Binding-site contacts:
Ligand atom O5 contacts residue PRO261 of chain 1.C at 3.3 Å.
Ligand atom C6 contacts residue PRO261 of chain 1.C at 4.0 Å (hydrophobic).
Ligand atom O6 contacts residue PRO261 of chain 1.C at 3.6 Å.
Ligand atom C1 contacts residue PRO261 of chain 1.C at 4.1 Å (hydrophobic).
Ligand atom O7 contacts residue ASN232 of chain 1.C at 3.8 Å.
Ligand atom C4 contacts residue ASN416 of chain 1.C at 4.2 Å.
Ligand atom C1 contacts residue ASN416 of chain 1.C at 1.4 Å.
Ligand atom C8 contacts residue ASN416 of chain 1.C at 4.2 Å.
Ligand atom C5 contacts residue ASN416 of chain 1.C at 3.7 Å.
Ligand atom N2 contacts residue ASN416 of chain 1.C at 2.6 Å (h-bond).
Ligand atom C7 contacts residue NAG1 of chain 1.S at 4.4 Å.
Ligand atom C2 contacts residue ASN416 of chain 1.C at 2.5 Å.
Ligand atom C7 contacts residue ASN232 of chain 1.C at 4.5 Å.
Ligand atom O5 contacts residue ASN416 of chain 1.C at 2.3 Å (h-bond).
Ligand atom C7 contacts residue ASN416 of chain 1.C at 3.4 Å.
Ligand atom C3 contacts residue ASN416 of chain 1.C at 3.8 Å.
Ligand atom O7 contacts residue NAG1 of chain 1.S at 3.2 Å (h-bond).
Ligand atom O7 contacts residue ASN416 of chain 1.C at 3.7 Å.
Ligand atom C5 contacts residue PRO261 of chain 1.C at 4.3 Å (hydrophobic).

Sequence of chain 1.C:
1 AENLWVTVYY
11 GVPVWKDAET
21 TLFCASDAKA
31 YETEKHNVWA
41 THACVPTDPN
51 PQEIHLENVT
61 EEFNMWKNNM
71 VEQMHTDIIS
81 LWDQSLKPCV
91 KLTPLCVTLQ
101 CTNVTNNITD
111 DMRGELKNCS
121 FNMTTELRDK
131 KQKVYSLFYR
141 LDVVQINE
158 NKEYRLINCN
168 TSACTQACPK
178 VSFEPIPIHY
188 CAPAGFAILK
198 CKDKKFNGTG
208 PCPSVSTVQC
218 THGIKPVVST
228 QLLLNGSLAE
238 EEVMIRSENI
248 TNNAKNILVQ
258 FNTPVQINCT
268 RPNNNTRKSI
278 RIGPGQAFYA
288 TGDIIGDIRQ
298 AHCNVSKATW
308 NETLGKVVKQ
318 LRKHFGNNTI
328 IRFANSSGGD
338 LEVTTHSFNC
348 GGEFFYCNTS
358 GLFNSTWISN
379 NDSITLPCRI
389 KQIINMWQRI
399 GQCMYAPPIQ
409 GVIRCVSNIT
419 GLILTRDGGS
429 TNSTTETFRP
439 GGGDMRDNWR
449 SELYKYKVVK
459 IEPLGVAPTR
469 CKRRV

This protein binds this small molecule.
Small molecule (SMILES): CC(=O)N[C@@H]1[C@@H](O)[C@H](O)[C@@H](CO)O[C@H]1O